Binding-site contacts:
Ligand atom O5 contacts residue PHE1100 of chain 1.A at 3.8 Å.
Ligand atom O5 contacts residue ASN1095 of chain 1.A at 2.4 Å (h-bond).
Ligand atom N2 contacts residue THR1097 of chain 1.A at 3.7 Å.
Ligand atom C3 contacts residue ASN1095 of chain 1.A at 3.8 Å.
Ligand atom C2 contacts residue THR1097 of chain 1.A at 4.2 Å.
Ligand atom C3 contacts residue HIS1098 of chain 1.A at 4.3 Å.
Ligand atom C2 contacts residue ASN1095 of chain 1.A at 2.4 Å.
Ligand atom C8 contacts residue ASN1095 of chain 1.A at 3.2 Å.
Ligand atom C7 contacts residue ASN1095 of chain 1.A at 3.1 Å.
Ligand atom O7 contacts residue ASN1095 of chain 1.A at 3.0 Å (h-bond).
Ligand atom N2 contacts residue ASN1095 of chain 1.A at 2.9 Å (h-bond).
Ligand atom C5 contacts residue HIS1098 of chain 1.A at 4.2 Å.
Ligand atom C6 contacts residue PHE1100 of chain 1.A at 3.8 Å (hydrophobic).
Ligand atom C8 contacts residue HIS1098 of chain 1.A at 3.7 Å.
Ligand atom C1 contacts residue ASN1095 of chain 1.A at 1.4 Å.
Ligand atom C5 contacts residue PHE1100 of chain 1.A at 4.1 Å (hydrophobic).
Ligand atom C1 contacts residue THR1097 of chain 1.A at 4.2 Å.
Ligand atom C3 contacts residue THR1097 of chain 1.A at 4.2 Å.
Ligand atom O4 contacts residue HIS1098 of chain 1.A at 4.3 Å.
Ligand atom C4 contacts residue ASN1095 of chain 1.A at 4.2 Å.
Ligand atom C5 contacts residue ASN1095 of chain 1.A at 3.7 Å.
Ligand atom C7 contacts residue HIS1098 of chain 1.A at 3.6 Å.
Ligand atom O7 contacts residue HIS1098 of chain 1.A at 3.0 Å (h-bond).
Ligand atom C1 contacts residue HIS1098 of chain 1.A at 4.4 Å.

This small molecule binds to this protein.
Small molecule (SMILES): CC(=O)N[C@H]1[C@H](O[C@H]2[C@H](O)[C@@H](NC(C)=O)CO[C@@H]2CO)O[C@H](CO)[C@@H](O)[C@@H]1O

Sequence of chain 1.A:
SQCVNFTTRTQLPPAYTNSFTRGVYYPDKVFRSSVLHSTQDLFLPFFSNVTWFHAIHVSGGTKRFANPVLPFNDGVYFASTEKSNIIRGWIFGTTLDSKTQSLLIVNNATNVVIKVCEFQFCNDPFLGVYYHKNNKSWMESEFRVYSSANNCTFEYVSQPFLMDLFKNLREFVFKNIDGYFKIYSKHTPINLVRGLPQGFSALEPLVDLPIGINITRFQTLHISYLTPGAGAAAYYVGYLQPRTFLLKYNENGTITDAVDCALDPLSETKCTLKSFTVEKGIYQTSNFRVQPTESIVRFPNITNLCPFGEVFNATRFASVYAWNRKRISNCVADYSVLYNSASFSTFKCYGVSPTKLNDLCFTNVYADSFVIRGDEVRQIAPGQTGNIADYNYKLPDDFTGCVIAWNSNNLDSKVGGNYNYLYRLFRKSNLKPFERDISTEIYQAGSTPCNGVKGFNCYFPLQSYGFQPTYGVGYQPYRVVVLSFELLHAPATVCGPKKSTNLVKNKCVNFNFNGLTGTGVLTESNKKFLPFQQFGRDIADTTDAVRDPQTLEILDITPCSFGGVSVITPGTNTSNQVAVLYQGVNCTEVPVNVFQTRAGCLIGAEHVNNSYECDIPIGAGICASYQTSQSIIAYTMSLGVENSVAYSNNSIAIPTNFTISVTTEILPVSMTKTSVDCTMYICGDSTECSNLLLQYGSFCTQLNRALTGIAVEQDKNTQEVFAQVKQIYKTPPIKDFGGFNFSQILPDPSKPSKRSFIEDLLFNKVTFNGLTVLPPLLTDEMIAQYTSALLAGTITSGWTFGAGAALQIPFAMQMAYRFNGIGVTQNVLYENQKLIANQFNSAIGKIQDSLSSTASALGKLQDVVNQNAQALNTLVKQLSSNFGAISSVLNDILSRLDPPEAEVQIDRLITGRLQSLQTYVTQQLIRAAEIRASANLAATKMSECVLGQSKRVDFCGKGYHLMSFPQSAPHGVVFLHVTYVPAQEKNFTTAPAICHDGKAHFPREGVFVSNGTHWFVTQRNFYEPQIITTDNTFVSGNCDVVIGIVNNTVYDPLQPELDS